Binding-site contacts:
Ligand atom N contacts residue ASP257 of chain 1.C at 2.7 Å (salt-bridge).
Ligand atom N contacts residue ASN193 of chain 1.C at 2.9 Å (h-bond).
Ligand atom N contacts residue VAL194 of chain 1.C at 4.4 Å.
Ligand atom C contacts residue MET262 of chain 1.C at 3.6 Å (hydrophobic).
Ligand atom CD contacts residue LEU300 of chain 1.C at 3.5 Å (hydrophobic).
Ligand atom N contacts residue ASN192 of chain 1.C at 3.5 Å (h-bond).
Ligand atom CA contacts residue ASN193 of chain 1.C at 3.8 Å.
Ligand atom CD contacts residue CP1 of chain 1.DA at 3.1 Å.
Ligand atom O contacts residue SER261 of chain 1.C at 3.4 Å.
Ligand atom C contacts residue SER261 of chain 1.C at 3.4 Å.
Ligand atom CB contacts residue LEU154 of chain 1.C at 3.9 Å (hydrophobic).
Ligand atom OXT contacts residue MET262 of chain 1.C at 2.8 Å (h-bond).
Ligand atom CG contacts residue LEU300 of chain 1.C at 4.2 Å (hydrophobic).
Ligand atom CD contacts residue LEU154 of chain 1.C at 3.9 Å (hydrophobic).
Ligand atom CD contacts residue CYS299 of chain 1.C at 4.5 Å (hydrophobic).
Ligand atom OXT contacts residue SER261 of chain 1.C at 3.4 Å.
Ligand atom OXT contacts residue VAL258 of chain 1.C at 4.5 Å.
Ligand atom O contacts residue ASN193 of chain 1.C at 2.9 Å (h-bond).
Ligand atom CD contacts residue HIS159 of chain 1.C at 4.0 Å.
Ligand atom C contacts residue ASN193 of chain 1.C at 4.0 Å.
Ligand atom CB contacts residue ASN193 of chain 1.C at 3.7 Å.
Ligand atom CG contacts residue LEU154 of chain 1.C at 3.8 Å (hydrophobic).
Ligand atom CA contacts residue SER261 of chain 1.C at 3.5 Å.
Ligand atom CA contacts residue ASP257 of chain 1.C at 3.5 Å.
Ligand atom O contacts residue MET262 of chain 1.C at 3.9 Å.
Ligand atom C contacts residue LEU154 of chain 1.C at 4.5 Å (hydrophobic).
Ligand atom N contacts residue SER261 of chain 1.C at 2.9 Å (h-bond).
Ligand atom CD contacts residue ARG132 of chain 1.C at 4.3 Å.
Ligand atom CB contacts residue VAL194 of chain 1.C at 4.1 Å (hydrophobic).
Ligand atom CB contacts residue ASP257 of chain 1.C at 3.8 Å.
Ligand atom CB contacts residue CYS299 of chain 1.C at 4.3 Å (hydrophobic).
Ligand atom CG contacts residue MET262 of chain 1.C at 3.9 Å (hydrophobic).
Ligand atom CD contacts residue PRO301 of chain 1.C at 4.5 Å (hydrophobic).
Ligand atom O contacts residue LEU154 of chain 1.C at 3.9 Å.
Ligand atom CG contacts residue CP1 of chain 1.DA at 4.3 Å.
Ligand atom CA contacts residue VAL258 of chain 1.C at 4.2 Å (hydrophobic).

This small molecule binds to this protein.
Small molecule (SMILES): CCC[C@H](N)C(=O)O

Sequence of chain 1.C:
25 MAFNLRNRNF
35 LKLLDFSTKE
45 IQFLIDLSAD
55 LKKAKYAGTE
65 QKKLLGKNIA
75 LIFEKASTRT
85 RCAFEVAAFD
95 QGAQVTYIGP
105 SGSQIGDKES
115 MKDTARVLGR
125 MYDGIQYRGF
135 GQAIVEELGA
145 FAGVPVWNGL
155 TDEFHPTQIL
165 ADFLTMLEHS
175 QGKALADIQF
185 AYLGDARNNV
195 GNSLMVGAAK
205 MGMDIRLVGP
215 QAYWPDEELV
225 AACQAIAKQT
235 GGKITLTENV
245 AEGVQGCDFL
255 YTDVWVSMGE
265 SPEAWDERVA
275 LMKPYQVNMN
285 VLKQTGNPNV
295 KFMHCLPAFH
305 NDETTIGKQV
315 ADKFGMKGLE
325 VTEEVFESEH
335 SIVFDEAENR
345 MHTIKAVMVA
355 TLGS